Sequence of chain 1.B:
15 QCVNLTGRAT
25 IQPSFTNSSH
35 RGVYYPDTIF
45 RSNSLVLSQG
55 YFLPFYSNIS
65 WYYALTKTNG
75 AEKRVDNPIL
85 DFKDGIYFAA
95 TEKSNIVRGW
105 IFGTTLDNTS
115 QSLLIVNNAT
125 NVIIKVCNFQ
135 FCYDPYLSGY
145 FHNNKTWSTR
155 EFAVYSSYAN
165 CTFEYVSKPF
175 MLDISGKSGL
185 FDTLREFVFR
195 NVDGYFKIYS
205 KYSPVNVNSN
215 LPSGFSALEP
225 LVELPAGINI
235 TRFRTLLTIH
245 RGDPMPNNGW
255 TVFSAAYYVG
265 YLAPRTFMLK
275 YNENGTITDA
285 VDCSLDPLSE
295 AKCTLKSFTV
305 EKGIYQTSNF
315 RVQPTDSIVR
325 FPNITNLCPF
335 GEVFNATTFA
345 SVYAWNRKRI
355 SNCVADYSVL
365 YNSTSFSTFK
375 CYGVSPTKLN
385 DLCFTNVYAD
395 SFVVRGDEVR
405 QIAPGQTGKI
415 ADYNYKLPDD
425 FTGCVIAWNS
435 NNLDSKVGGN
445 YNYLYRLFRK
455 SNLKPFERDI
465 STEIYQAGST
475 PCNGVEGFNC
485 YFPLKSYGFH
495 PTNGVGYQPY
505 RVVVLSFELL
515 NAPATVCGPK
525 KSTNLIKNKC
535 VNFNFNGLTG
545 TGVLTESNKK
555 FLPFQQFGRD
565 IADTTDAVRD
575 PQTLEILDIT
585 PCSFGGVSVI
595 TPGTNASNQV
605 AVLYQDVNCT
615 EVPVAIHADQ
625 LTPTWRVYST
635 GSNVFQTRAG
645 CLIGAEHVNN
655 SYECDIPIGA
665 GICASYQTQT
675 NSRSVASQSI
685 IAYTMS

This protein binds this small molecule.
Small molecule (SMILES): CC(=O)N[C@@H]1[C@@H](O)[C@H](O)[C@@H](CO)O[C@H]1O

Binding-site contacts:
Ligand atom C4 contacts residue ASN366 of chain 1.B at 4.3 Å.
Ligand atom N2 contacts residue ASN366 of chain 1.B at 2.9 Å (h-bond).
Ligand atom C2 contacts residue ASN366 of chain 1.B at 2.5 Å.
Ligand atom C7 contacts residue TYR365 of chain 1.B at 3.9 Å (hydrophobic).
Ligand atom C8 contacts residue TYR365 of chain 1.B at 4.2 Å (hydrophobic).
Ligand atom C1 contacts residue ASN366 of chain 1.B at 1.4 Å.
Ligand atom C3 contacts residue ASN366 of chain 1.B at 3.9 Å.
Ligand atom C5 contacts residue ASN366 of chain 1.B at 3.7 Å.
Ligand atom O5 contacts residue ASN366 of chain 1.B at 2.4 Å (h-bond).
Ligand atom O7 contacts residue TYR365 of chain 1.B at 3.0 Å (h-bond).
Ligand atom C7 contacts residue ASN366 of chain 1.B at 4.0 Å.